This small molecule binds to this protein.
Small molecule (SMILES): CC(=O)N[C@@H]1[C@@H](O)[C@H](O)[C@@H](CO)O[C@H]1O

Binding-site contacts:
Ligand atom C7 contacts residue ASN156 of chain 2.A at 3.5 Å.
Ligand atom C3 contacts residue ASN156 of chain 2.A at 3.8 Å.
Ligand atom O7 contacts residue ASN156 of chain 2.A at 3.7 Å.
Ligand atom O5 contacts residue ASN156 of chain 2.A at 2.3 Å (h-bond).
Ligand atom C8 contacts residue ASN166 of chain 2.A at 4.0 Å.
Ligand atom C1 contacts residue ASN156 of chain 2.A at 1.4 Å.
Ligand atom C2 contacts residue ASN156 of chain 2.A at 2.4 Å.
Ligand atom N2 contacts residue ASN156 of chain 2.A at 2.9 Å (h-bond).
Ligand atom C5 contacts residue ASN156 of chain 2.A at 3.6 Å.
Ligand atom C4 contacts residue ASN156 of chain 2.A at 4.2 Å.

Sequence of chain 2.A:
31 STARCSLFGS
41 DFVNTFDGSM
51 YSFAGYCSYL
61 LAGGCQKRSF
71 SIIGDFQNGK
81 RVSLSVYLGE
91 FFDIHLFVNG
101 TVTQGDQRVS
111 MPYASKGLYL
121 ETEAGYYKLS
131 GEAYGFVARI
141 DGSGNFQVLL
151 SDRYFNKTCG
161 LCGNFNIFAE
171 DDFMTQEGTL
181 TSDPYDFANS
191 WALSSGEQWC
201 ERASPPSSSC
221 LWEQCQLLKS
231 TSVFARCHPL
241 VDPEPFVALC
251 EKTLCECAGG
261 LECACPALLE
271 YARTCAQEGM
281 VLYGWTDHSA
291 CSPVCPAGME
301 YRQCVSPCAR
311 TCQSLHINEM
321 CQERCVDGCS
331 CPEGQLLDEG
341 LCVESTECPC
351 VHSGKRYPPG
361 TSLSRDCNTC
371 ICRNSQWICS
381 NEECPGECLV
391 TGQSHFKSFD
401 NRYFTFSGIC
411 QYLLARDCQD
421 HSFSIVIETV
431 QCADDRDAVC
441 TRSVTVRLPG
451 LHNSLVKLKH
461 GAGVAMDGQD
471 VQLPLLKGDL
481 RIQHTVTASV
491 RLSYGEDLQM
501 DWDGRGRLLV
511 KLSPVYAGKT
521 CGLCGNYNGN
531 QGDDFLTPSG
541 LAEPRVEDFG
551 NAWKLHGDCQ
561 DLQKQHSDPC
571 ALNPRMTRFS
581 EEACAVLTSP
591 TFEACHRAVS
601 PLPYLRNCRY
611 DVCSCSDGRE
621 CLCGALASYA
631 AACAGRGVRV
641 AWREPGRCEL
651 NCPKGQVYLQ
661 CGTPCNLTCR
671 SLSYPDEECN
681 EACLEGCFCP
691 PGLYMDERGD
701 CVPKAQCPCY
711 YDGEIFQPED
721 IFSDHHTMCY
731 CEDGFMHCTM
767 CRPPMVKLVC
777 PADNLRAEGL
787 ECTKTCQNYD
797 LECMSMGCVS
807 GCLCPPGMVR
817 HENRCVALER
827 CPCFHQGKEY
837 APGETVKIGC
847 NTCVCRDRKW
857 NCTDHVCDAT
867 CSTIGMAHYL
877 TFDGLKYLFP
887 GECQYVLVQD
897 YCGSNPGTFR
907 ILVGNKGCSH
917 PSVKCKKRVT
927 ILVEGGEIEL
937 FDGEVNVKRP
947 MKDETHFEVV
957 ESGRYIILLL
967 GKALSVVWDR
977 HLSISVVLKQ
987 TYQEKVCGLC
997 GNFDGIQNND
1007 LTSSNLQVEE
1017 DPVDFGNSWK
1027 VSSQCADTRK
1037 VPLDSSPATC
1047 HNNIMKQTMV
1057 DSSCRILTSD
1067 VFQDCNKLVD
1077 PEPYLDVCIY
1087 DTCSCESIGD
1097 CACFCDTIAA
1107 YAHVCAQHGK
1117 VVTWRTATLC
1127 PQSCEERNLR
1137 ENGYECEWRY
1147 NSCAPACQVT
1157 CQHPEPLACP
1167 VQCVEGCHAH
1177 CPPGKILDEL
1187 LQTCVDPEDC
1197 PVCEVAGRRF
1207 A